Sequence of chain 1.B:
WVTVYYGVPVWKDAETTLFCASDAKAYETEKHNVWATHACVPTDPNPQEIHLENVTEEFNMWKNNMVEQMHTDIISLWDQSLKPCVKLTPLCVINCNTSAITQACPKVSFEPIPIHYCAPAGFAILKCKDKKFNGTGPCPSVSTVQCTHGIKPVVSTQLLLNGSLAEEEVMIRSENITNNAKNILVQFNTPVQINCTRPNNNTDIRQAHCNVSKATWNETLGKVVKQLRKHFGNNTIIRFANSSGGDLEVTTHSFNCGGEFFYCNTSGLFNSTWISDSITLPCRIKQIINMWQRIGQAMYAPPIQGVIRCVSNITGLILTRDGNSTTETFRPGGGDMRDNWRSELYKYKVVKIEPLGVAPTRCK

This small molecule binds to this protein.
Small molecule (SMILES): CC(=O)N[C@@H]1[C@@H](O)[C@H](O)[C@@H](CO)O[C@H]1O

Binding-site contacts:
Ligand atom C7 contacts residue ASN56 of chain 1.B at 3.9 Å.
Ligand atom O7 contacts residue ASN56 of chain 1.B at 4.2 Å.
Ligand atom C1 contacts residue ASN56 of chain 1.B at 1.5 Å.
Ligand atom C5 contacts residue ASN56 of chain 1.B at 3.6 Å.
Ligand atom C4 contacts residue ASN56 of chain 1.B at 4.3 Å.
Ligand atom O5 contacts residue ASN56 of chain 1.B at 2.4 Å (h-bond).
Ligand atom N2 contacts residue ASN56 of chain 1.B at 3.1 Å (h-bond).
Ligand atom O7 contacts residue GLU55 of chain 1.B at 4.4 Å.
Ligand atom C7 contacts residue GLU55 of chain 1.B at 4.3 Å.
Ligand atom C8 contacts residue GLU55 of chain 1.B at 3.7 Å.
Ligand atom C3 contacts residue ASN56 of chain 1.B at 4.0 Å.
Ligand atom C2 contacts residue ASN56 of chain 1.B at 2.7 Å.